Binding-site contacts:
Ligand atom C7 contacts residue ASN307 of chain 1.C at 3.9 Å.
Ligand atom C3 contacts residue ASN307 of chain 1.C at 3.6 Å.
Ligand atom C8 contacts residue LYS303 of chain 1.C at 3.5 Å.
Ligand atom N2 contacts residue ASN307 of chain 1.C at 2.6 Å (h-bond).
Ligand atom C7 contacts residue ALA304 of chain 1.C at 4.3 Å (hydrophobic).
Ligand atom C5 contacts residue ASN307 of chain 1.C at 3.7 Å.
Ligand atom C2 contacts residue ASN307 of chain 1.C at 2.2 Å.
Ligand atom C4 contacts residue ASN307 of chain 1.C at 4.2 Å.
Ligand atom O5 contacts residue GLU308 of chain 1.C at 4.2 Å.
Ligand atom C8 contacts residue ASN378 of chain 1.C at 4.1 Å.
Ligand atom O5 contacts residue ASN307 of chain 1.C at 2.5 Å (h-bond).
Ligand atom C8 contacts residue ALA304 of chain 1.C at 3.7 Å (hydrophobic).
Ligand atom C1 contacts residue ASN307 of chain 1.C at 1.4 Å.
Ligand atom N2 contacts residue ALA304 of chain 1.C at 4.3 Å.

A protein and the small-molecule ligand that binds it are described below.
Small molecule (SMILES): CC(=O)N[C@H]1[C@H](O[C@H]2[C@H](O)[C@@H](NC(C)=O)CO[C@@H]2CO)O[C@H](CO)[C@@H](O[C@@H]2O[C@H](CO)[C@@H](O)[C@H](O)[C@@H]2O)[C@@H]1O

Sequence of chain 1.C:
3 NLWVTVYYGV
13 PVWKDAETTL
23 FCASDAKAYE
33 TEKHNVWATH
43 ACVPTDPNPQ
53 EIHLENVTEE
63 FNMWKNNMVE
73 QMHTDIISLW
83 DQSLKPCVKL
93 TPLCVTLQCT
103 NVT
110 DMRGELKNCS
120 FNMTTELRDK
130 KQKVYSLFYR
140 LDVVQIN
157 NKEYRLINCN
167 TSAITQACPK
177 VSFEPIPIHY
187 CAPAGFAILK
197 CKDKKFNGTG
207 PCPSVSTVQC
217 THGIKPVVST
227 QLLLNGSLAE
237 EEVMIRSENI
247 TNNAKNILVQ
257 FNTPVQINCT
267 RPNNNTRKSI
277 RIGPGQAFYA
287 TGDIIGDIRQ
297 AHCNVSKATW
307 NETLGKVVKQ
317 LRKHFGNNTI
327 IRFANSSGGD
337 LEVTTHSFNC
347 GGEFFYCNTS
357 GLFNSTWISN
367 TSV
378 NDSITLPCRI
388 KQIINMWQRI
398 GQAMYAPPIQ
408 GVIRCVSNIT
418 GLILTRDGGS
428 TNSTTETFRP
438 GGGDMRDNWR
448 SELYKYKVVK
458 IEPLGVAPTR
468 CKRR